The small molecule below binds the protein below.
Small molecule (SMILES): NCC(=O)O

Sequence of chain 1.E:
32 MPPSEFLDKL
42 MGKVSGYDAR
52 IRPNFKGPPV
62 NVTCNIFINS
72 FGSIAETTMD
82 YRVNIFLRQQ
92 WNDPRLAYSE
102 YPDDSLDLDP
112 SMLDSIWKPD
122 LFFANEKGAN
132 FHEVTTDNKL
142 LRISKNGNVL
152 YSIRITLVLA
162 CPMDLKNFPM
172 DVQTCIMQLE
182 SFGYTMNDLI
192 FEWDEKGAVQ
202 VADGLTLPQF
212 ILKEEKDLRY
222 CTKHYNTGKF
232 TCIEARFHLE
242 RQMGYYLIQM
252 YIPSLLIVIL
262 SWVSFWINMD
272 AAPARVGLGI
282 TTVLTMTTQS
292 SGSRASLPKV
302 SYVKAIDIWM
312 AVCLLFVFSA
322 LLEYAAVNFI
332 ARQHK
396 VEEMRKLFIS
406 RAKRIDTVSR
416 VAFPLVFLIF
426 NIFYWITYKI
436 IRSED

Binding-site contacts:
Ligand atom O contacts residue THR228 of chain 1.D at 3.2 Å (h-bond).
Ligand atom OXT contacts residue SER153 of chain 1.E at 2.9 Å (h-bond).
Ligand atom O contacts residue PHE87 of chain 1.E at 4.5 Å.
Ligand atom N contacts residue THR228 of chain 1.D at 4.3 Å.
Ligand atom N contacts residue PHE87 of chain 1.E at 4.1 Å.
Ligand atom N contacts residue TYR226 of chain 1.D at 3.6 Å.
Ligand atom OXT contacts residue ARG89 of chain 1.E at 2.8 Å (salt-bridge).
Ligand atom CA contacts residue PHE183 of chain 1.D at 4.2 Å (hydrophobic).
Ligand atom CA contacts residue PHE87 of chain 1.E at 3.7 Å (hydrophobic).
Ligand atom C contacts residue THR228 of chain 1.D at 4.2 Å.
Ligand atom C contacts residue ARG89 of chain 1.E at 3.2 Å.
Ligand atom N contacts residue PHE231 of chain 1.D at 3.6 Å.
Ligand atom N contacts residue PHE183 of chain 1.D at 4.2 Å.
Ligand atom O contacts residue ARG89 of chain 1.E at 2.6 Å (salt-bridge).
Ligand atom CA contacts residue PHE231 of chain 1.D at 4.4 Å (hydrophobic).
Ligand atom CA contacts residue SER153 of chain 1.E at 4.2 Å.
Ligand atom OXT contacts residue PHE87 of chain 1.E at 3.4 Å.
Ligand atom C contacts residue SER153 of chain 1.E at 3.8 Å.
Ligand atom C contacts residue PHE87 of chain 1.E at 3.7 Å (hydrophobic).
Ligand atom O contacts residue TYR226 of chain 1.D at 4.5 Å.
Ligand atom CA contacts residue LEU141 of chain 1.E at 4.1 Å (hydrophobic).

Sequence of chain 1.D:
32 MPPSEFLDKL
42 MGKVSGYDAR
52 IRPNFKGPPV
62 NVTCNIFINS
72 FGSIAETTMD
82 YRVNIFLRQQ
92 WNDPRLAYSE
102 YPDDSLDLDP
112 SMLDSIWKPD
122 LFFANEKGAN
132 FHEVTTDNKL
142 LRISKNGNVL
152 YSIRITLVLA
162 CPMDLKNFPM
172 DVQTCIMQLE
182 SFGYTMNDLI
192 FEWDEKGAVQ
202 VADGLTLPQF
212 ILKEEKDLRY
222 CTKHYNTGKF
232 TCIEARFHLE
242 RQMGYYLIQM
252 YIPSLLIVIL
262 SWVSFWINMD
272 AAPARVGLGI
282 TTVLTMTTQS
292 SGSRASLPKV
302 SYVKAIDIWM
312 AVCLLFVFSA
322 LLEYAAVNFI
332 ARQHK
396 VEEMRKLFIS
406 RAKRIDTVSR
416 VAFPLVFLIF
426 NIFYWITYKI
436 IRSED